This protein binds this small molecule.
Small molecule (SMILES): CC(=O)N[C@@H]1[C@@H](O)[C@H](O)[C@@H](CO)O[C@H]1O

Sequence of chain 1.F:
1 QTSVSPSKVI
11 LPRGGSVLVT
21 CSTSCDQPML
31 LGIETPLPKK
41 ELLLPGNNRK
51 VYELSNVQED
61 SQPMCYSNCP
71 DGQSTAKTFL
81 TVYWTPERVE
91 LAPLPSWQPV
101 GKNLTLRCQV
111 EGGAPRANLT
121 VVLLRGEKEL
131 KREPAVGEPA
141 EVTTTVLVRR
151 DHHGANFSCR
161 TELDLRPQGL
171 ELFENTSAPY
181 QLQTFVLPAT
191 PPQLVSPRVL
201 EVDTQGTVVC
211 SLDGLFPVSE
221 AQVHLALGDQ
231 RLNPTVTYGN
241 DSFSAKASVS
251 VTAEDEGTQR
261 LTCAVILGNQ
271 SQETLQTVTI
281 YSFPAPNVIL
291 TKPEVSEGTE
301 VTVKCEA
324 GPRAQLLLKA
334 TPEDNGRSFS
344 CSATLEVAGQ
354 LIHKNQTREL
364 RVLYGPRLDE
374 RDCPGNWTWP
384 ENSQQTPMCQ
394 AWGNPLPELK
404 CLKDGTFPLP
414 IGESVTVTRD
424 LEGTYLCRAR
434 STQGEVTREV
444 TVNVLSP

Binding-site contacts:
Ligand atom N2 contacts residue ASN358 of chain 1.F at 2.9 Å (h-bond).
Ligand atom C1 contacts residue ASN358 of chain 1.F at 1.4 Å.
Ligand atom O7 contacts residue SER345 of chain 1.F at 4.2 Å.
Ligand atom C5 contacts residue ASN358 of chain 1.F at 3.6 Å.
Ligand atom O7 contacts residue SER343 of chain 1.F at 4.3 Å.
Ligand atom C2 contacts residue ASN358 of chain 1.F at 2.5 Å.
Ligand atom C7 contacts residue ASN358 of chain 1.F at 3.4 Å.
Ligand atom O5 contacts residue ASN358 of chain 1.F at 2.4 Å (h-bond).
Ligand atom C3 contacts residue ASN358 of chain 1.F at 3.8 Å.
Ligand atom C4 contacts residue ASN358 of chain 1.F at 4.2 Å.
Ligand atom O7 contacts residue ASN358 of chain 1.F at 3.3 Å (h-bond).